A small-molecule ligand and the protein it binds are described below.
Small molecule (SMILES): Nc1nc2c(ncn2[C@@H]2O[C@@H]3CO[P](=O)(O)O[C@H]4[C@@H](O)[C@H](n5cnc6c(=O)[nH]c(N)nc65)O[C@@H]4CO[P](=O)(O)O[C@H]3[C@H]2O)c(=O)[nH]1

Sequence of chain 1.B:
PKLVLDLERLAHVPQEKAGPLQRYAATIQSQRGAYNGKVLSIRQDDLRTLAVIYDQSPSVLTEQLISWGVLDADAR

Binding-site contacts:
Ligand atom C61 contacts residue ASP53 of chain 1.B at 3.5 Å.
Ligand atom C5A contacts residue GLN38 of chain 1.B at 3.3 Å.
Ligand atom N2 contacts residue C2E1 of chain 1.J at 2.9 Å (h-bond).
Ligand atom N21 contacts residue ASP53 of chain 1.B at 2.7 Å (salt-bridge).
Ligand atom C8 contacts residue C2E1 of chain 1.J at 3.3 Å.
Ligand atom O11 contacts residue ARG39 of chain 1.B at 3.5 Å.
Ligand atom C61 contacts residue ILE35 of chain 1.B at 3.6 Å (hydrophobic).
Ligand atom O21 contacts residue ARG39 of chain 1.B at 3.6 Å.
Ligand atom N1 contacts residue C2E1 of chain 1.J at 2.7 Å (h-bond).
Ligand atom N71 contacts residue ARG39 of chain 1.B at 3.0 Å (salt-bridge).
Ligand atom C1A contacts residue GLN38 of chain 1.B at 3.2 Å.
Ligand atom N7 contacts residue C2E1 of chain 1.J at 3.4 Å (h-bond).
Ligand atom N91 contacts residue GLN38 of chain 1.B at 3.6 Å.
Ligand atom O11 contacts residue C2E1 of chain 1.J at 2.6 Å (h-bond).
Ligand atom C81 contacts residue C2E1 of chain 1.J at 3.3 Å.
Ligand atom C81 contacts residue ARG39 of chain 1.B at 3.5 Å.
Ligand atom O61 contacts residue ARG39 of chain 1.B at 2.7 Å (salt-bridge).
Ligand atom C61 contacts residue ARG50 of chain 1.B at 3.7 Å.
Ligand atom O4A contacts residue GLN38 of chain 1.B at 3.4 Å.
Ligand atom C2A contacts residue ARG50 of chain 1.B at 3.7 Å.
Ligand atom P11 contacts residue C2E1 of chain 1.J at 3.5 Å.
Ligand atom C5 contacts residue C2E1 of chain 1.J at 3.5 Å.
Ligand atom C51 contacts residue ILE35 of chain 1.B at 3.7 Å (hydrophobic).
Ligand atom N71 contacts residue C2E1 of chain 1.J at 3.4 Å.
Ligand atom N11 contacts residue ARG50 of chain 1.B at 3.4 Å.
Ligand atom O61 contacts residue ILE35 of chain 1.B at 3.7 Å.
Ligand atom O21 contacts residue GLN38 of chain 1.B at 3.3 Å (h-bond).
Ligand atom O1P contacts residue ARG50 of chain 1.B at 2.8 Å (salt-bridge).
Ligand atom N11 contacts residue ASP53 of chain 1.B at 2.7 Å (salt-bridge).
Ligand atom N71 contacts residue ILE35 of chain 1.B at 3.5 Å.
Ligand atom C6 contacts residue C2E1 of chain 1.J at 3.3 Å.
Ligand atom N11 contacts residue ILE35 of chain 1.B at 3.6 Å.
Ligand atom C2 contacts residue C2E1 of chain 1.J at 3.2 Å.
Ligand atom O5A contacts residue GLN38 of chain 1.B at 3.7 Å.
Ligand atom O6 contacts residue C2E1 of chain 1.J at 3.3 Å.
Ligand atom C21 contacts residue ASP53 of chain 1.B at 3.5 Å.
Ligand atom O61 contacts residue ASP53 of chain 1.B at 3.4 Å (salt-bridge).
Ligand atom C4 contacts residue C2E1 of chain 1.J at 3.7 Å.
Ligand atom C21 contacts residue ARG50 of chain 1.B at 3.6 Å.
Ligand atom C21 contacts residue ILE35 of chain 1.B at 3.7 Å (hydrophobic).